The small molecule below binds the protein below.
Small molecule (SMILES): Nc1ccn([C@H]2C[C@H](O[P](=O)(O)OC[C@H]3O[C@@H](n4cnc5c(=O)nc(N)[nH]c54)C[C@@H]3O)[C@@H](CO[P](=O)(O)O[C@H]3C[C@H](n4ccc(N)nc4=O)O[C@@H]3CO[P](=O)(O)O[C@H]3C[C@H](n4cnc5c(=O)nc(N)[nH]c54)O[C@@H]3COP(=O)(O)O)O2)c(=O)n1

Sequence of chain 1.A:
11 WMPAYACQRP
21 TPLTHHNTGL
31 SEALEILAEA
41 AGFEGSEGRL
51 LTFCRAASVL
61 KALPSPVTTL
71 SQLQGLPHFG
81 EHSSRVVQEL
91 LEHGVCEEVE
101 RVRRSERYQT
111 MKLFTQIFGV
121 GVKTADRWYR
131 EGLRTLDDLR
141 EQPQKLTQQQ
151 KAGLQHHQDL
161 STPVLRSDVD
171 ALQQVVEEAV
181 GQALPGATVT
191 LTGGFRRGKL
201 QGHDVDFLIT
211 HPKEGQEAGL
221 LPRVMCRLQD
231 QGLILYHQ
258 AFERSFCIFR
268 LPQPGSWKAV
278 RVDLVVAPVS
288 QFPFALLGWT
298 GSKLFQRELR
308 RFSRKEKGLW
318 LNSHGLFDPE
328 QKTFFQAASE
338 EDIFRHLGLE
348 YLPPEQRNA

Binding-site contacts:
Ligand atom OP2 contacts residue HIS82 of chain 1.A at 3.1 Å (h-bond).
Ligand atom OP1 contacts residue GLY80 of chain 1.A at 2.9 Å (h-bond).
Ligand atom N2 contacts residue THR52 of chain 1.A at 3.1 Å (h-bond).
Ligand atom O6 contacts residue DC4 of chain 1.B at 2.9 Å (h-bond).
Ligand atom N3 contacts residue GLY48 of chain 1.A at 3.3 Å (h-bond).
Ligand atom O6 contacts residue DG3 of chain 1.B at 3.1 Å (h-bond).
Ligand atom N2 contacts residue DC4 of chain 1.B at 2.8 Å (h-bond).
Ligand atom N3 contacts residue DG2 of chain 1.B at 2.9 Å (h-bond).
Ligand atom C2 contacts residue THR52 of chain 1.A at 3.2 Å.
Ligand atom N1 contacts residue GLY48 of chain 1.A at 3.4 Å.
Ligand atom O5' contacts residue GLY80 of chain 1.A at 3.5 Å (h-bond).
Ligand atom N2 contacts residue DC1 of chain 1.B at 2.9 Å (h-bond).
Ligand atom OP2 contacts residue GLU81 of chain 1.A at 3.4 Å (salt-bridge).
Ligand atom N2 contacts residue GLY48 of chain 1.A at 3.2 Å (h-bond).
Ligand atom C5' contacts residue GLY80 of chain 1.A at 3.4 Å.
Ligand atom O3' contacts residue HIS78 of chain 1.A at 3.4 Å.
Ligand atom O2 contacts residue DG3 of chain 1.B at 2.9 Å (h-bond).
Ligand atom N2 contacts residue DG2 of chain 1.B at 3.3 Å (h-bond).
Ligand atom N3 contacts residue DG3 of chain 1.B at 2.9 Å (h-bond).
Ligand atom O6 contacts residue DC1 of chain 1.B at 2.9 Å (h-bond).
Ligand atom C6 contacts residue DG3 of chain 1.B at 3.6 Å.
Ligand atom N4 contacts residue DG2 of chain 1.B at 2.9 Å (h-bond).
Ligand atom C2 contacts residue GLY48 of chain 1.A at 3.1 Å.
Ligand atom O4' contacts residue THR52 of chain 1.A at 3.5 Å.
Ligand atom N4 contacts residue DG3 of chain 1.B at 2.9 Å (h-bond).
Ligand atom C5' contacts residue HIS78 of chain 1.A at 3.2 Å.
Ligand atom OP1 contacts residue HIS78 of chain 1.A at 2.9 Å (h-bond).
Ligand atom OP1 contacts residue SER83 of chain 1.A at 2.9 Å (h-bond).
Ligand atom N1 contacts residue DC1 of chain 1.B at 2.9 Å (h-bond).
Ligand atom N1 contacts residue DC4 of chain 1.B at 2.9 Å (h-bond).
Ligand atom OP1 contacts residue ARG49 of chain 1.A at 3.4 Å.
Ligand atom C5' contacts residue THR52 of chain 1.A at 3.5 Å.
Ligand atom N4 contacts residue DC1 of chain 1.B at 3.0 Å (h-bond).
Ligand atom OP3 contacts residue HIS82 of chain 1.A at 2.7 Å (h-bond).
Ligand atom OP1 contacts residue HIS82 of chain 1.A at 3.5 Å (h-bond).
Ligand atom O5' contacts residue ARG49 of chain 1.A at 3.5 Å.
Ligand atom O2 contacts residue DG2 of chain 1.B at 2.8 Å (h-bond).
Ligand atom N3 contacts residue THR52 of chain 1.A at 2.6 Å (h-bond).
Ligand atom C2 contacts residue DG2 of chain 1.B at 3.3 Å.
Ligand atom N1 contacts residue DG3 of chain 1.B at 3.5 Å (h-bond).